Sequence of chain 1.A:
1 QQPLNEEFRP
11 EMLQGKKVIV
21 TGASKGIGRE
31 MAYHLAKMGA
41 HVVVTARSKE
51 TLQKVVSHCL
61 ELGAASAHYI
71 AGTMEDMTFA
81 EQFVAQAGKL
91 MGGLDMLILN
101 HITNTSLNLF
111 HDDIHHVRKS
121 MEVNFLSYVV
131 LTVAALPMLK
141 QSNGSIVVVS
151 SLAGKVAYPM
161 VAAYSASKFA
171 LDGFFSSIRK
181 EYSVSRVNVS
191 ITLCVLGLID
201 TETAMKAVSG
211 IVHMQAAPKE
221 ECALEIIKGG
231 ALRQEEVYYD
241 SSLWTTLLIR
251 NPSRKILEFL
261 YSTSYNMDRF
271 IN

This small molecule binds to this protein.
Small molecule (SMILES): C[C@](O)(c1ccc(C(=O)N(C2CC2)C2CCC(CCC(N)=O)(c3ccccc3)CC2)cc1)C(F)(F)F

Sequence of chain 1.B:
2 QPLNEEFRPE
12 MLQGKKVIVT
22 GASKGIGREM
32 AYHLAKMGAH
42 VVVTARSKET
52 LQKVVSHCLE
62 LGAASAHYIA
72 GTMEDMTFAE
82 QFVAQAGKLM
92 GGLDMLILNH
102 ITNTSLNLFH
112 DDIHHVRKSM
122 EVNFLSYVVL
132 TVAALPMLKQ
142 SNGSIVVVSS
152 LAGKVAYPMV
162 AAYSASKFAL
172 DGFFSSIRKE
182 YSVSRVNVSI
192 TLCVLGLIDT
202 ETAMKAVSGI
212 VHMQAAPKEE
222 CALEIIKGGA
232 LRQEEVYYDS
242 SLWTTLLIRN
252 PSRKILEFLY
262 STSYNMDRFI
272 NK

Binding-site contacts:
Ligand atom C8 contacts residue ALA207 of chain 1.A at 3.8 Å (hydrophobic).
Ligand atom C4 contacts residue TYR164 of chain 1.A at 3.8 Å (hydrophobic).
Ligand atom C5 contacts residue NAP1 of chain 1.D at 3.5 Å.
Ligand atom C20 contacts residue LEU198 of chain 1.A at 3.9 Å (hydrophobic).
Ligand atom O13 contacts residue NAP1 of chain 1.D at 3.4 Å.
Ligand atom C24 contacts residue LEU198 of chain 1.A at 3.9 Å (hydrophobic).
Ligand atom C29 contacts residue LEU107 of chain 1.A at 3.8 Å (hydrophobic).
Ligand atom C27 contacts residue LEU107 of chain 1.A at 3.7 Å (hydrophobic).
Ligand atom O10 contacts residue ALA204 of chain 1.A at 3.4 Å.
Ligand atom F23 contacts residue THR105 of chain 1.A at 3.4 Å.
Ligand atom N1 contacts residue MET267 of chain 1.B at 3.4 Å (h-bond).
Ligand atom CBW contacts residue TYR164 of chain 1.A at 3.6 Å (hydrophobic).
Ligand atom C24 contacts residue LEU196 of chain 1.A at 3.4 Å (hydrophobic).
Ligand atom C15 contacts residue SER151 of chain 1.A at 3.5 Å.
Ligand atom O13 contacts residue TYR164 of chain 1.A at 2.8 Å (h-bond).
Ligand atom CBW contacts residue SER151 of chain 1.A at 3.8 Å.
Ligand atom F21 contacts residue ALA207 of chain 1.A at 3.2 Å.
Ligand atom F23 contacts residue THR203 of chain 1.A at 3.8 Å.
Ligand atom C25 contacts residue TYR158 of chain 1.A at 3.8 Å (hydrophobic).
Ligand atom CBU contacts residue THR105 of chain 1.A at 3.8 Å.
Ligand atom C28 contacts residue LEU107 of chain 1.A at 3.6 Å (hydrophobic).
Ligand atom F22 contacts residue LEU107 of chain 1.A at 3.3 Å.
Ligand atom O10 contacts residue THR203 of chain 1.A at 3.6 Å.
Ligand atom C27 contacts residue VAL208 of chain 1.A at 3.8 Å (hydrophobic).
Ligand atom F21 contacts residue LEU107 of chain 1.A at 3.8 Å.
Ligand atom CAV contacts residue TYR164 of chain 1.A at 3.4 Å (hydrophobic).
Ligand atom CBW contacts residue NAP1 of chain 1.D at 3.9 Å.
Ligand atom C24 contacts residue SER151 of chain 1.A at 3.2 Å.
Ligand atom C30 contacts residue MET160 of chain 1.A at 3.7 Å (hydrophobic).
Ligand atom F22 contacts residue THR105 of chain 1.A at 3.5 Å.
Ligand atom C10 contacts residue TYR158 of chain 1.A at 3.6 Å (hydrophobic).
Ligand atom C24 contacts residue GLY197 of chain 1.A at 3.7 Å.
Ligand atom C6 contacts residue NAP1 of chain 1.D at 3.9 Å.
Ligand atom OAI contacts residue MET267 of chain 1.B at 3.5 Å.
Ligand atom OAI contacts residue TYR261 of chain 1.B at 3.8 Å.
Ligand atom C27 contacts residue MET214 of chain 1.A at 3.9 Å (hydrophobic).
Ligand atom F23 contacts residue ALA207 of chain 1.A at 3.4 Å.
Ligand atom N1 contacts residue TYR261 of chain 1.B at 3.0 Å (h-bond).
Ligand atom O13 contacts residue SER151 of chain 1.A at 2.7 Å (h-bond).
Ligand atom F22 contacts residue SER106 of chain 1.A at 3.9 Å.